Sequence of chain 1.C:
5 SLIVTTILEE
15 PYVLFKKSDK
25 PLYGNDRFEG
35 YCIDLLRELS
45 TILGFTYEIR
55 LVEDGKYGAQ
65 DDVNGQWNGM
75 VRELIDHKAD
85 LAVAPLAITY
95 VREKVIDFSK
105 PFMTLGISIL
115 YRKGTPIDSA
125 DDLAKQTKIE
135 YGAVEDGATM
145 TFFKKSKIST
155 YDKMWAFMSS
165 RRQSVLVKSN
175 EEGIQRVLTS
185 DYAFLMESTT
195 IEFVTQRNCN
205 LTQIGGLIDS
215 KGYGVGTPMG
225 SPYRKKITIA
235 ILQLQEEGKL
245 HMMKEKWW

A small-molecule ligand and the protein it binds are described below.
Small molecule (SMILES): C=C(C)[C@H]1CN[C@H](C(=O)O)[C@H]1CC(=O)O

Binding-site contacts:
Ligand atom O contacts residue PRO89 of chain 1.C at 3.6 Å (h-bond).
Ligand atom OXT contacts residue GLY141 of chain 1.C at 3.9 Å.
Ligand atom N contacts residue PRO89 of chain 1.C at 2.9 Å (h-bond).
Ligand atom C contacts residue ALA142 of chain 1.C at 3.5 Å (hydrophobic).
Ligand atom CG1 contacts residue GLU191 of chain 1.C at 3.8 Å.
Ligand atom CD1 contacts residue TYR61 of chain 1.C at 3.1 Å (hydrophobic).
Ligand atom CA contacts residue GLU191 of chain 1.C at 2.9 Å.
Ligand atom O contacts residue ALA142 of chain 1.C at 3.9 Å.
Ligand atom CB contacts residue GLU191 of chain 1.C at 3.9 Å.
Ligand atom N contacts residue GLU191 of chain 1.C at 2.9 Å (salt-bridge).
Ligand atom C contacts residue TYR61 of chain 1.C at 3.9 Å (hydrophobic).
Ligand atom OD2 contacts residue THR143 of chain 1.C at 3.0 Å (h-bond).
Ligand atom CG2 contacts residue ASN174 of chain 1.C at 4.0 Å.
Ligand atom O contacts residue ALA91 of chain 1.C at 2.9 Å (h-bond).
Ligand atom OD1 contacts residue THR143 of chain 1.C at 2.7 Å (h-bond).
Ligand atom CB1 contacts residue GLU191 of chain 1.C at 3.4 Å.
Ligand atom C contacts residue ARG96 of chain 1.C at 3.5 Å.
Ligand atom CD2 contacts residue VAL138 of chain 1.C at 4.0 Å (hydrophobic).
Ligand atom CG1 contacts residue THR143 of chain 1.C at 3.4 Å.
Ligand atom C contacts residue GLU191 of chain 1.C at 3.9 Å.
Ligand atom CD contacts residue GLU191 of chain 1.C at 3.5 Å.
Ligand atom OD1 contacts residue GLU191 of chain 1.C at 3.6 Å.
Ligand atom CD1 contacts residue GLU13 of chain 1.C at 3.5 Å.
Ligand atom CG contacts residue TYR61 of chain 1.C at 3.5 Å (hydrophobic).
Ligand atom O contacts residue LEU90 of chain 1.C at 3.8 Å.
Ligand atom OXT contacts residue TYR61 of chain 1.C at 3.9 Å.
Ligand atom OXT contacts residue ARG96 of chain 1.C at 2.8 Å (salt-bridge).
Ligand atom N contacts residue TYR217 of chain 1.C at 4.0 Å.
Ligand atom CA contacts residue ALA142 of chain 1.C at 4.0 Å (hydrophobic).
Ligand atom O contacts residue ARG96 of chain 1.C at 2.9 Å (salt-bridge).
Ligand atom CG2 contacts residue TYR61 of chain 1.C at 3.7 Å (hydrophobic).
Ligand atom N contacts residue TYR61 of chain 1.C at 4.0 Å.
Ligand atom OD2 contacts residue ALA142 of chain 1.C at 3.1 Å (h-bond).
Ligand atom O contacts residue TYR61 of chain 1.C at 3.7 Å.
Ligand atom CD2 contacts residue TYR61 of chain 1.C at 3.3 Å (hydrophobic).
Ligand atom OXT contacts residue ALA142 of chain 1.C at 3.0 Å (h-bond).
Ligand atom CD contacts residue TYR61 of chain 1.C at 3.2 Å (hydrophobic).
Ligand atom CD1 contacts residue ASN174 of chain 1.C at 3.5 Å.
Ligand atom OD2 contacts residue GLY141 of chain 1.C at 3.4 Å.
Ligand atom CD contacts residue PRO89 of chain 1.C at 3.1 Å (hydrophobic).